Binding-site contacts:
Ligand atom C contacts residue ARG65 of chain 1.E at 3.6 Å.
Ligand atom N contacts residue PHE159 of chain 1.D at 3.3 Å (h-bond).
Ligand atom CA contacts residue PHE207 of chain 1.D at 4.2 Å (hydrophobic).
Ligand atom O contacts residue ARG65 of chain 1.E at 2.9 Å (salt-bridge).
Ligand atom C contacts residue LEU117 of chain 1.E at 4.4 Å (hydrophobic).
Ligand atom C contacts residue THR204 of chain 1.D at 3.6 Å.
Ligand atom O contacts residue SER129 of chain 1.E at 4.0 Å.
Ligand atom N contacts residue TYR202 of chain 1.D at 3.6 Å.
Ligand atom CA contacts residue PHE63 of chain 1.E at 4.4 Å (hydrophobic).
Ligand atom N contacts residue PHE63 of chain 1.E at 4.1 Å.
Ligand atom C contacts residue PHE63 of chain 1.E at 3.7 Å (hydrophobic).
Ligand atom CA contacts residue SER129 of chain 1.E at 4.3 Å.
Ligand atom O contacts residue PHE63 of chain 1.E at 4.2 Å.
Ligand atom OXT contacts residue ARG65 of chain 1.E at 3.2 Å (salt-bridge).
Ligand atom N contacts residue PHE207 of chain 1.D at 4.0 Å.
Ligand atom OXT contacts residue PHE63 of chain 1.E at 3.2 Å.
Ligand atom CA contacts residue LEU117 of chain 1.E at 3.8 Å (hydrophobic).
Ligand atom CA contacts residue THR204 of chain 1.D at 4.1 Å.
Ligand atom O contacts residue THR204 of chain 1.D at 2.5 Å (h-bond).
Ligand atom N contacts residue THR204 of chain 1.D at 4.4 Å.
Ligand atom C contacts residue SER129 of chain 1.E at 3.4 Å.
Ligand atom CA contacts residue PHE159 of chain 1.D at 3.1 Å (hydrophobic).
Ligand atom OXT contacts residue SER129 of chain 1.E at 2.6 Å (h-bond).
Ligand atom OXT contacts residue PHE159 of chain 1.D at 3.8 Å.
Ligand atom O contacts residue TYR202 of chain 1.D at 4.3 Å.
Ligand atom C contacts residue PHE159 of chain 1.D at 4.3 Å (hydrophobic).

Sequence of chain 1.D:
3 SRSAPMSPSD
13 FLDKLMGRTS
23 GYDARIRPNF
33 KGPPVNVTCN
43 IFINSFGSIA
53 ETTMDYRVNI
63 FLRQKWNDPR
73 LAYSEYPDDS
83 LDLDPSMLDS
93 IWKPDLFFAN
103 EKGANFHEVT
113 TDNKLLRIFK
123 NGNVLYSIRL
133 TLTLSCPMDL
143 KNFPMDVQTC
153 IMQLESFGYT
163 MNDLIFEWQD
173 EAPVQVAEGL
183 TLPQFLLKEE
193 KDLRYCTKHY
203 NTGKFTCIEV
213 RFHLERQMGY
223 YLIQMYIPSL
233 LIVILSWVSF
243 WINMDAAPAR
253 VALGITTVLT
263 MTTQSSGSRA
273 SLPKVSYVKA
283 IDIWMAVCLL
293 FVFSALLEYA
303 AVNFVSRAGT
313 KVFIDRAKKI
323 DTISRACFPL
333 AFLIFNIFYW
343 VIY

A protein and the small-molecule ligand that binds it are described below.
Small molecule (SMILES): NCC(=O)O

Sequence of chain 1.E:
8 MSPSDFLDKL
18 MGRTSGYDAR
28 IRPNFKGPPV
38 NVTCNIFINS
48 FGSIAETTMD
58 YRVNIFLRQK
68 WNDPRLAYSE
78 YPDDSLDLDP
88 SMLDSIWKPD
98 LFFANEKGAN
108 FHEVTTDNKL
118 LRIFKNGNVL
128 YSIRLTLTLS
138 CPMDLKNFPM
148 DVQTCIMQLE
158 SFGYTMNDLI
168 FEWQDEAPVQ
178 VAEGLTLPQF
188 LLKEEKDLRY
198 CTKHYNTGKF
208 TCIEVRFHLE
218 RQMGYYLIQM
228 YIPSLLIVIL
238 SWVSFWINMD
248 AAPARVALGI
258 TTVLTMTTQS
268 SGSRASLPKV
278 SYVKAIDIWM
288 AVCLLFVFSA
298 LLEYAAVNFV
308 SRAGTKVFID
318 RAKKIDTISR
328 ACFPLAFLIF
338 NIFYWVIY